Sequence of chain 1.A:
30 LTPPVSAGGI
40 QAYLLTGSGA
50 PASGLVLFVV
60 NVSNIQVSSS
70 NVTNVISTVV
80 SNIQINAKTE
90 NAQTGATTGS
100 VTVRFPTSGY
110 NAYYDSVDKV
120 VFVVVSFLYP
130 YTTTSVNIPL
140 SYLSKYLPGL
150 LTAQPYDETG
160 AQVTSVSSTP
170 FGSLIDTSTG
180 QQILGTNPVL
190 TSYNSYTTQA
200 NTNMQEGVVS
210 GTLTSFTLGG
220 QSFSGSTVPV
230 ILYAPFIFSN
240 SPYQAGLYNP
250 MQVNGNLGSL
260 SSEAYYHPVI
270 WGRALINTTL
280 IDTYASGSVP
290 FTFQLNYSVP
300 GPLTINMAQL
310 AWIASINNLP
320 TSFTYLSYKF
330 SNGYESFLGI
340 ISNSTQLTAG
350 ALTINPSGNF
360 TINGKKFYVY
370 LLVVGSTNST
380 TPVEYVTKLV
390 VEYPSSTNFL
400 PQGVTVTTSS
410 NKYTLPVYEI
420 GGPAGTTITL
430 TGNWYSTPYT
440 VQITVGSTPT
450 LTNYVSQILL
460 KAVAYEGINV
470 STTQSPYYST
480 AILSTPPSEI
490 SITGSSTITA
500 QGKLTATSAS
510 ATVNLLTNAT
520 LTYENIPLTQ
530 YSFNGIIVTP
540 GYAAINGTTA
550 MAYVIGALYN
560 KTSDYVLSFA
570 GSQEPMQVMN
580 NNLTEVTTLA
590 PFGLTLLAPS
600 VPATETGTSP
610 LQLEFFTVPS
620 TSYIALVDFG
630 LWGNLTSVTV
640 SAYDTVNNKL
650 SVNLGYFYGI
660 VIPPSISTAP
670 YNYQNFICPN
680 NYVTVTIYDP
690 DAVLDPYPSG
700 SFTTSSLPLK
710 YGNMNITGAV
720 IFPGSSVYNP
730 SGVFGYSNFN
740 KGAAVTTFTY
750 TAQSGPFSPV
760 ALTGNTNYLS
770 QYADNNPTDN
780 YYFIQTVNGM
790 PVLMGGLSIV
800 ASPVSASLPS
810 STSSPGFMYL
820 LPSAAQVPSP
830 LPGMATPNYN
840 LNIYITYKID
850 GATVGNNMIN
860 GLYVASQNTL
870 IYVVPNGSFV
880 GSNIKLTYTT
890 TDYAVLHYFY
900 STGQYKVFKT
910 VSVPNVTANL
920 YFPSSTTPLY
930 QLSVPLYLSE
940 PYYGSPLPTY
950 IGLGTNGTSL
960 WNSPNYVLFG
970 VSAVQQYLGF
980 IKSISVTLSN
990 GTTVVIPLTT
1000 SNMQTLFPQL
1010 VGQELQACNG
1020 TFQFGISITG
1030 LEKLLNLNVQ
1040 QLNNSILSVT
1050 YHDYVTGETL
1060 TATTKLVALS

A small-molecule ligand and the protein it binds are described below.
Small molecule (SMILES): CC(=O)N[C@@H]1[C@@H](O)[C@H](O)[C@@H](CO)O[C@H]1O

Binding-site contacts:
Ligand atom C2 contacts residue ASN955 of chain 1.A at 2.5 Å.
Ligand atom C3 contacts residue ASN955 of chain 1.A at 3.8 Å.
Ligand atom C5 contacts residue ASN955 of chain 1.A at 3.7 Å.
Ligand atom C8 contacts residue THR954 of chain 1.A at 3.9 Å.
Ligand atom C4 contacts residue ASN955 of chain 1.A at 4.3 Å.
Ligand atom C1 contacts residue ASN955 of chain 1.A at 1.4 Å.
Ligand atom N2 contacts residue ASN955 of chain 1.A at 2.9 Å (h-bond).
Ligand atom C7 contacts residue ASN955 of chain 1.A at 3.4 Å.
Ligand atom O5 contacts residue ASN955 of chain 1.A at 2.5 Å (h-bond).
Ligand atom O7 contacts residue ASN955 of chain 1.A at 3.3 Å (h-bond).